Sequence of chain 47.H:
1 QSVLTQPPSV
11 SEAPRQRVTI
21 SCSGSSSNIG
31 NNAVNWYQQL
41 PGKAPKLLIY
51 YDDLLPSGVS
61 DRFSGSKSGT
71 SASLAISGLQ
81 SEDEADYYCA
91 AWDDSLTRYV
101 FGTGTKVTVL

A small-molecule ligand and the protein it binds are described below.
Small molecule (SMILES): CC(=O)N[C@H]1[C@H](O[C@H]2[C@H](O)[C@@H](NC(C)=O)CO[C@@H]2CO)O[C@H](CO)[C@@H](O)[C@@H]1O

Sequence of chain 47.C:
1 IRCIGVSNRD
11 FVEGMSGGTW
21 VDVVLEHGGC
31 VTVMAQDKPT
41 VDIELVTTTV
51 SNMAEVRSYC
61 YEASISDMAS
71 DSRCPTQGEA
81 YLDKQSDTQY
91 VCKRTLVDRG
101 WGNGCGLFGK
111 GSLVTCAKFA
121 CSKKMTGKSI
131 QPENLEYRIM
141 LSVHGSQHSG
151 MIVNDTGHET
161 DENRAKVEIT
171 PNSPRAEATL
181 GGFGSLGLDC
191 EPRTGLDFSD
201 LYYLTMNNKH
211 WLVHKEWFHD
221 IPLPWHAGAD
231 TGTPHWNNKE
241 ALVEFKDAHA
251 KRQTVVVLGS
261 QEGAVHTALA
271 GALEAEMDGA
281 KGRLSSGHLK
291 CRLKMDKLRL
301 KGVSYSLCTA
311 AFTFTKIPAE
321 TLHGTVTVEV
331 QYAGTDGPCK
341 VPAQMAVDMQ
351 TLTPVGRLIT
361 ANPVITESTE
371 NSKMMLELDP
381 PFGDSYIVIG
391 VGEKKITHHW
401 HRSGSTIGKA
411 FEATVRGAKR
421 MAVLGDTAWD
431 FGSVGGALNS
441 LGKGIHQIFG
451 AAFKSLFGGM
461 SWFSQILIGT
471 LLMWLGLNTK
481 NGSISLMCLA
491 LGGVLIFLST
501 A

Binding-site contacts:
Ligand atom C2 contacts residue SER95 of chain 47.H at 3.4 Å.
Ligand atom N2 contacts residue LEU96 of chain 47.H at 3.6 Å.
Ligand atom C8 contacts residue SER95 of chain 47.H at 3.5 Å.
Ligand atom C3 contacts residue LEU96 of chain 47.H at 4.2 Å (hydrophobic).
Ligand atom O5 contacts residue MET151 of chain 47.C at 3.8 Å.
Ligand atom C8 contacts residue ASP94 of chain 47.H at 3.5 Å.
Ligand atom C1 contacts residue MET151 of chain 47.C at 3.6 Å (hydrophobic).
Ligand atom C4 contacts residue LEU96 of chain 47.H at 4.3 Å (hydrophobic).
Ligand atom C2 contacts residue ASN154 of chain 47.C at 4.0 Å.
Ligand atom C8 contacts residue ASN154 of chain 47.C at 4.2 Å.
Ligand atom C7 contacts residue GLY150 of chain 47.C at 3.7 Å.
Ligand atom C8 contacts residue GLY150 of chain 47.C at 3.8 Å.
Ligand atom O7 contacts residue ASN154 of chain 47.C at 2.9 Å (h-bond).
Ligand atom O3 contacts residue SER95 of chain 47.H at 3.2 Å (h-bond).
Ligand atom N2 contacts residue ASN154 of chain 47.C at 3.9 Å.
Ligand atom O7 contacts residue HIS148 of chain 47.C at 4.0 Å.
Ligand atom O3 contacts residue LEU96 of chain 47.H at 4.1 Å.
Ligand atom C7 contacts residue SER95 of chain 47.H at 3.5 Å.
Ligand atom O4 contacts residue LEU96 of chain 47.H at 3.2 Å.
Ligand atom C1 contacts residue ASN154 of chain 47.C at 3.1 Å.
Ligand atom C2 contacts residue MET151 of chain 47.C at 4.1 Å (hydrophobic).
Ligand atom C3 contacts residue SER95 of chain 47.H at 3.2 Å.
Ligand atom N2 contacts residue SER95 of chain 47.H at 2.6 Å (h-bond).
Ligand atom O7 contacts residue MET151 of chain 47.C at 3.3 Å.
Ligand atom C7 contacts residue MET151 of chain 47.C at 4.3 Å (hydrophobic).
Ligand atom C7 contacts residue ASN154 of chain 47.C at 3.4 Å.
Ligand atom O5 contacts residue LEU96 of chain 47.H at 4.5 Å.
Ligand atom C1 contacts residue LEU96 of chain 47.H at 3.9 Å (hydrophobic).
Ligand atom C2 contacts residue LEU96 of chain 47.H at 3.6 Å (hydrophobic).
Ligand atom C1 contacts residue SER95 of chain 47.H at 3.6 Å.
Ligand atom O5 contacts residue ASN154 of chain 47.C at 4.0 Å.
Ligand atom O7 contacts residue GLY150 of chain 47.C at 2.8 Å (h-bond).